A protein and the small-molecule ligand that binds it are described below.
Small molecule (SMILES): CC(=O)N[C@@H]1[C@@H](O)[C@H](O)[C@@H](CO)O[C@H]1O

Sequence of chain 1.A:
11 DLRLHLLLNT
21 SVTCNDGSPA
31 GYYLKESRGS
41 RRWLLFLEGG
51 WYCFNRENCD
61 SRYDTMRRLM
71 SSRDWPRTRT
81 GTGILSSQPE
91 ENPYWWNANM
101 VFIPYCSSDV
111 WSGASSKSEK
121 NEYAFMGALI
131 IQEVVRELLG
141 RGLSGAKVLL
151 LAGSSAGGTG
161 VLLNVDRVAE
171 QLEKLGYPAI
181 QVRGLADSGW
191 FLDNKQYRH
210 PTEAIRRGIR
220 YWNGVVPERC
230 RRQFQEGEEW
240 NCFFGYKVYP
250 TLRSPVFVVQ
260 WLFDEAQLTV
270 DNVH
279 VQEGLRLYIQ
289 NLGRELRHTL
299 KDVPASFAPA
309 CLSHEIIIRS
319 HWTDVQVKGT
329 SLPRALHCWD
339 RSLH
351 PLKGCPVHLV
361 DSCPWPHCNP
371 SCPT

Binding-site contacts:
Ligand atom O5 contacts residue ASN19 of chain 1.A at 2.3 Å (h-bond).
Ligand atom C7 contacts residue ASN19 of chain 1.A at 3.6 Å.
Ligand atom O6 contacts residue VAL22 of chain 1.A at 3.9 Å.
Ligand atom C6 contacts residue VAL22 of chain 1.A at 4.1 Å (hydrophobic).
Ligand atom O5 contacts residue VAL22 of chain 1.A at 3.6 Å.
Ligand atom C5 contacts residue VAL22 of chain 1.A at 4.5 Å (hydrophobic).
Ligand atom O6 contacts residue LEU129 of chain 1.A at 4.2 Å.
Ligand atom C1 contacts residue VAL22 of chain 1.A at 4.4 Å (hydrophobic).
Ligand atom C5 contacts residue ASN19 of chain 1.A at 3.6 Å.
Ligand atom N2 contacts residue ASN19 of chain 1.A at 2.9 Å (h-bond).
Ligand atom C4 contacts residue ASN19 of chain 1.A at 4.2 Å.
Ligand atom O7 contacts residue ASN19 of chain 1.A at 3.9 Å.
Ligand atom C3 contacts residue ASN19 of chain 1.A at 3.8 Å.
Ligand atom C2 contacts residue ASN19 of chain 1.A at 2.5 Å.
Ligand atom C1 contacts residue ASN19 of chain 1.A at 1.4 Å.